Sequence of chain 1.A:
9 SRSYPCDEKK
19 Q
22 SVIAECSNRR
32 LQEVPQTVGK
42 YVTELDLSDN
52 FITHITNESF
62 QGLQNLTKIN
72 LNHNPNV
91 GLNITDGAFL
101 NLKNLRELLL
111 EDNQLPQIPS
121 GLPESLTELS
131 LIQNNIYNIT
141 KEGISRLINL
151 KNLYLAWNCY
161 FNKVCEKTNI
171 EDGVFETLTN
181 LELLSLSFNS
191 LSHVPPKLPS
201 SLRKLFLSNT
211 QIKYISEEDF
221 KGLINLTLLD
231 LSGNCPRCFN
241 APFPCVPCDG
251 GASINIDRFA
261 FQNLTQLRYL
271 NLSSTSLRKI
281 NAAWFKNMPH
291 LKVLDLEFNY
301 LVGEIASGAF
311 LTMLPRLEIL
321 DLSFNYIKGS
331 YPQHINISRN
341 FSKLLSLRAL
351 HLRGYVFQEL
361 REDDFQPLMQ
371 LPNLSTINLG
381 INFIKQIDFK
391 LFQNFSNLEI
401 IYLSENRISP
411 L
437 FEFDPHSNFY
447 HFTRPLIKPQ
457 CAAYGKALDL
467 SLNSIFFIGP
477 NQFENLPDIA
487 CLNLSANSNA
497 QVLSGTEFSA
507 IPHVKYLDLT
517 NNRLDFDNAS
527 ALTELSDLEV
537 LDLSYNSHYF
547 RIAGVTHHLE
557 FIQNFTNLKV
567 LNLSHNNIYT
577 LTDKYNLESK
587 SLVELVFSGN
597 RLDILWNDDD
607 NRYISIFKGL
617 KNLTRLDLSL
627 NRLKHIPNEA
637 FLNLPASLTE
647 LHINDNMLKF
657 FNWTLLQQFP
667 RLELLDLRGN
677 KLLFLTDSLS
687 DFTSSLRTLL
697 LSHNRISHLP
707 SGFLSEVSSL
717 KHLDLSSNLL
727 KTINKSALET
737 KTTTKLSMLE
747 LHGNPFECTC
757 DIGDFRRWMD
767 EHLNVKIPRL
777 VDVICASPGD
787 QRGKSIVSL

A small-molecule ligand and the protein it binds are described below.
Small molecule (SMILES): CC(=O)N[C@H]1[C@H](O[C@H]2[C@H](O)[C@@H](NC(C)=O)CO[C@@H]2CO)O[C@H](CO)[C@@H](O[C@@H]2O[C@H](CO)[C@@H](O)[C@H](O[C@H]3O[C@H](CO)[C@@H](O)[C@H](O)[C@@H]3O)[C@@H]2O)[C@@H]1O

Binding-site contacts:
Ligand atom C3 contacts residue ASN271 of chain 1.A at 3.8 Å.
Ligand atom C1 contacts residue HIS442 of chain 1.A at 3.5 Å.
Ligand atom O7 contacts residue TYR269 of chain 1.A at 3.9 Å.
Ligand atom N2 contacts residue ASP230 of chain 1.A at 2.9 Å (salt-bridge).
Ligand atom C1 contacts residue ASN271 of chain 1.A at 1.4 Å.
Ligand atom C2 contacts residue ASP230 of chain 1.A at 3.8 Å.
Ligand atom C2 contacts residue ASN271 of chain 1.A at 2.4 Å.
Ligand atom C8 contacts residue PHE445 of chain 1.A at 3.7 Å (hydrophobic).
Ligand atom C8 contacts residue TYR446 of chain 1.A at 3.9 Å (hydrophobic).
Ligand atom C5 contacts residue ASN271 of chain 1.A at 3.5 Å.
Ligand atom C8 contacts residue SER232 of chain 1.A at 3.5 Å.
Ligand atom O6 contacts residue SER443 of chain 1.A at 2.8 Å (h-bond).
Ligand atom C2 contacts residue HIS442 of chain 1.A at 3.2 Å.
Ligand atom C8 contacts residue SER208 of chain 1.A at 3.2 Å.
Ligand atom O7 contacts residue ASN444 of chain 1.A at 3.1 Å (h-bond).
Ligand atom C1 contacts residue ASP230 of chain 1.A at 3.7 Å.
Ligand atom O7 contacts residue TYR446 of chain 1.A at 3.4 Å.
Ligand atom O5 contacts residue ASN271 of chain 1.A at 2.2 Å (h-bond).
Ligand atom O6 contacts residue SER443 of chain 1.A at 3.8 Å.
Ligand atom C7 contacts residue ASP230 of chain 1.A at 3.8 Å.
Ligand atom C6 contacts residue HIS442 of chain 1.A at 3.7 Å.
Ligand atom C6 contacts residue SER443 of chain 1.A at 3.3 Å.
Ligand atom O4 contacts residue PHE206 of chain 1.A at 3.8 Å.
Ligand atom C7 contacts residue PHE445 of chain 1.A at 3.8 Å (hydrophobic).
Ligand atom C7 contacts residue TYR446 of chain 1.A at 3.9 Å (hydrophobic).
Ligand atom C6 contacts residue HIS442 of chain 1.A at 3.5 Å.
Ligand atom C6 contacts residue LEU228 of chain 1.A at 3.6 Å (hydrophobic).
Ligand atom C7 contacts residue LYS204 of chain 1.A at 3.8 Å.
Ligand atom C8 contacts residue LYS204 of chain 1.A at 3.0 Å.
Ligand atom O6 contacts residue HIS442 of chain 1.A at 3.2 Å (h-bond).
Ligand atom C7 contacts residue ASN271 of chain 1.A at 3.7 Å.
Ligand atom O7 contacts residue PHE445 of chain 1.A at 2.9 Å (h-bond).
Ligand atom O6 contacts residue ASP440 of chain 1.A at 2.5 Å (salt-bridge).
Ligand atom C8 contacts residue ASP230 of chain 1.A at 3.6 Å.
Ligand atom C2 contacts residue ASN444 of chain 1.A at 3.8 Å.
Ligand atom O6 contacts residue ASN444 of chain 1.A at 3.6 Å (h-bond).
Ligand atom N2 contacts residue ASN271 of chain 1.A at 3.0 Å (h-bond).
Ligand atom O7 contacts residue LYS204 of chain 1.A at 3.8 Å.
Ligand atom C6 contacts residue ASP440 of chain 1.A at 3.3 Å.
Ligand atom O4 contacts residue HIS442 of chain 1.A at 3.6 Å.